Binding-site contacts:
Ligand atom C1 contacts residue ASN39 of chain 1.B at 1.4 Å.
Ligand atom C4 contacts residue ARG37 of chain 1.B at 3.4 Å.
Ligand atom O6 contacts residue ARG37 of chain 1.B at 3.2 Å (salt-bridge).
Ligand atom O4 contacts residue GDD1 of chain 1.H at 2.2 Å (h-bond).
Ligand atom O6 contacts residue ARG40 of chain 1.B at 3.1 Å (salt-bridge).
Ligand atom C6 contacts residue ARG40 of chain 1.B at 4.2 Å.
Ligand atom O5 contacts residue ASN39 of chain 1.B at 1.7 Å (h-bond).
Ligand atom C6 contacts residue PRO41 of chain 1.B at 4.3 Å (hydrophobic).
Ligand atom O2 contacts residue LYS36 of chain 1.B at 4.0 Å.
Ligand atom O3 contacts residue LYS36 of chain 1.B at 4.1 Å.
Ligand atom O6 contacts residue PRO41 of chain 1.B at 3.7 Å.
Ligand atom C3 contacts residue ASN39 of chain 1.B at 3.7 Å.
Ligand atom C2 contacts residue ARG37 of chain 1.B at 3.9 Å.
Ligand atom C3 contacts residue ARG37 of chain 1.B at 4.1 Å.
Ligand atom O4 contacts residue ARG37 of chain 1.B at 4.1 Å.
Ligand atom O6 contacts residue ASN39 of chain 1.B at 3.9 Å.
Ligand atom O4 contacts residue MG1 of chain 1.G at 3.3 Å.
Ligand atom C1 contacts residue ARG37 of chain 1.B at 4.3 Å.
Ligand atom C5 contacts residue ARG37 of chain 1.B at 3.6 Å.
Ligand atom C4 contacts residue GDD1 of chain 1.H at 3.5 Å.
Ligand atom C4 contacts residue ASN39 of chain 1.B at 3.8 Å.
Ligand atom O5 contacts residue ARG37 of chain 1.B at 3.4 Å (salt-bridge).
Ligand atom O5 contacts residue GDD1 of chain 1.H at 3.4 Å (h-bond).
Ligand atom C6 contacts residue ASN39 of chain 1.B at 4.0 Å.
Ligand atom C6 contacts residue GDD1 of chain 1.H at 2.8 Å.
Ligand atom C1 contacts residue THR38 of chain 1.B at 4.3 Å.
Ligand atom O5 contacts residue ARG40 of chain 1.B at 4.1 Å.
Ligand atom C2 contacts residue THR38 of chain 1.B at 3.7 Å.
Ligand atom O2 contacts residue ARG37 of chain 1.B at 2.8 Å.
Ligand atom O3 contacts residue ARG37 of chain 1.B at 4.2 Å.
Ligand atom C2 contacts residue ASN39 of chain 1.B at 2.6 Å.
Ligand atom C3 contacts residue GDD1 of chain 1.H at 4.4 Å.
Ligand atom C6 contacts residue ARG37 of chain 1.B at 3.0 Å.
Ligand atom O6 contacts residue GDD1 of chain 1.H at 2.7 Å (h-bond).
Ligand atom C5 contacts residue GDD1 of chain 1.H at 3.2 Å.
Ligand atom C5 contacts residue ASN39 of chain 1.B at 3.0 Å.
Ligand atom O2 contacts residue THR38 of chain 1.B at 2.7 Å (h-bond).
Ligand atom O2 contacts residue ASN39 of chain 1.B at 2.8 Å (h-bond).
Ligand atom C1 contacts residue GDD1 of chain 1.H at 3.9 Å.

This protein binds this small molecule.
Small molecule (SMILES): OC[C@H]1O[C@@H](O)[C@@H](O)[C@@H](O)[C@@H]1O

Sequence of chain 1.B:
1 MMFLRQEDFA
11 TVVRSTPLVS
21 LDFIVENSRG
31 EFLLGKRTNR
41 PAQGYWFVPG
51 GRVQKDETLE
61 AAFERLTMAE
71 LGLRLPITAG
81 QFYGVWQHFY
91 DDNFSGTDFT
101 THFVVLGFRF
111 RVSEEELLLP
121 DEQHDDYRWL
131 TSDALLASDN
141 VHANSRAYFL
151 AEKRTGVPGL